Sequence of chain 2.A:
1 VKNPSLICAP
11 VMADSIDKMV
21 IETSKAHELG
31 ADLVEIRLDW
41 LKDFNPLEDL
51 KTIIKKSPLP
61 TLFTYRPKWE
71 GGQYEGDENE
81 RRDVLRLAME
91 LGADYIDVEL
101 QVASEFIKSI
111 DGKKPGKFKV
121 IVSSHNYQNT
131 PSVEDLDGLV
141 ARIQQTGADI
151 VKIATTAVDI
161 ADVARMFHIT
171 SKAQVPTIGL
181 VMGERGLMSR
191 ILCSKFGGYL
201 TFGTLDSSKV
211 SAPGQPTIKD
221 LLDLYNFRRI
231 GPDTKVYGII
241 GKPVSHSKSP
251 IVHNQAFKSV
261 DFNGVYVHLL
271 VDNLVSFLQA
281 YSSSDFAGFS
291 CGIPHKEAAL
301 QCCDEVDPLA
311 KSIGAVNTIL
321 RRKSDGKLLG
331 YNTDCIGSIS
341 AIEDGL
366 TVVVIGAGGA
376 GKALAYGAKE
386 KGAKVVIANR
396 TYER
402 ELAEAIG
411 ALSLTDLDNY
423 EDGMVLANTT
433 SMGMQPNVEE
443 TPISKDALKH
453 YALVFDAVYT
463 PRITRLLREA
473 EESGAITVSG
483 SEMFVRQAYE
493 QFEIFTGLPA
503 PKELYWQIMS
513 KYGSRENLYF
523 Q

Binding-site contacts:
Ligand atom O4 contacts residue SER290 of chain 2.A at 3.4 Å.
Ligand atom C4 contacts residue ASP334 of chain 2.A at 3.7 Å.
Ligand atom O4 contacts residue ASN317 of chain 2.A at 3.7 Å.
Ligand atom C2 contacts residue TYR461 of chain 2.A at 4.3 Å (hydrophobic).
Ligand atom C5 contacts residue CYS291 of chain 2.A at 3.7 Å (hydrophobic).
Ligand atom O6 contacts residue HIS246 of chain 2.A at 4.1 Å.
Ligand atom O5 contacts residue SER247 of chain 2.A at 2.5 Å (h-bond).
Ligand atom O3 contacts residue ASN317 of chain 2.A at 2.9 Å (h-bond).
Ligand atom C7 contacts residue TYR461 of chain 2.A at 3.2 Å (hydrophobic).
Ligand atom C2 contacts residue GLN489 of chain 2.A at 4.3 Å.
Ligand atom O5 contacts residue TYR461 of chain 2.A at 3.4 Å (h-bond).
Ligand atom O1 contacts residue GLY292 of chain 2.A at 4.0 Å.
Ligand atom O5 contacts residue SER249 of chain 2.A at 2.7 Å (h-bond).
Ligand atom C4 contacts residue GLN489 of chain 2.A at 3.7 Å.
Ligand atom C3 contacts residue LYS296 of chain 2.A at 3.7 Å.
Ligand atom O4 contacts residue GLN493 of chain 2.A at 3.3 Å (h-bond).
Ligand atom O3 contacts residue ASP334 of chain 2.A at 2.7 Å (salt-bridge).
Ligand atom O6 contacts residue TYR461 of chain 2.A at 2.5 Å (h-bond).
Ligand atom O2 contacts residue LYS296 of chain 2.A at 3.0 Å (salt-bridge).
Ligand atom O6 contacts residue SER247 of chain 2.A at 3.7 Å.
Ligand atom C5 contacts residue ILE239 of chain 2.A at 4.2 Å (hydrophobic).
Ligand atom O5 contacts residue PHE486 of chain 2.A at 3.8 Å.
Ligand atom C4 contacts residue LYS296 of chain 2.A at 3.8 Å.
Ligand atom O6 contacts residue PHE486 of chain 2.A at 4.1 Å.
Ligand atom O5 contacts residue ILE239 of chain 2.A at 4.0 Å.
Ligand atom C7 contacts residue SER247 of chain 2.A at 3.4 Å.
Ligand atom C4 contacts residue ASN317 of chain 2.A at 3.9 Å.
Ligand atom O3 contacts residue CYS291 of chain 2.A at 4.2 Å.
Ligand atom O3 contacts residue LYS296 of chain 2.A at 2.9 Å (salt-bridge).
Ligand atom C7 contacts residue PHE486 of chain 2.A at 3.9 Å (hydrophobic).
Ligand atom O4 contacts residue GLN489 of chain 2.A at 4.0 Å.
Ligand atom C7 contacts residue SER249 of chain 2.A at 3.6 Å.
Ligand atom C2 contacts residue PHE486 of chain 2.A at 4.0 Å (hydrophobic).
Ligand atom O3 contacts residue GLN489 of chain 2.A at 4.0 Å.
Ligand atom C3 contacts residue ASP334 of chain 2.A at 4.0 Å.
Ligand atom C6 contacts residue ILE239 of chain 2.A at 3.6 Å (hydrophobic).
Ligand atom O4 contacts residue ILE239 of chain 2.A at 4.2 Å.
Ligand atom O1 contacts residue ILE239 of chain 2.A at 4.2 Å.
Ligand atom O4 contacts residue CYS291 of chain 2.A at 3.5 Å (h-bond).
Ligand atom C6 contacts residue SER249 of chain 2.A at 3.8 Å.

The protein below binds the small molecule below.
Small molecule (SMILES): O=C(O)C1(O)C[C@@H](O)C(O)[C@H](O)C1